This small molecule binds to this protein.
Small molecule (SMILES): CC(=O)N[C@@H]1[C@@H](O)[C@H](O)[C@@H](CO)O[C@H]1O

Sequence of chain 2.A:
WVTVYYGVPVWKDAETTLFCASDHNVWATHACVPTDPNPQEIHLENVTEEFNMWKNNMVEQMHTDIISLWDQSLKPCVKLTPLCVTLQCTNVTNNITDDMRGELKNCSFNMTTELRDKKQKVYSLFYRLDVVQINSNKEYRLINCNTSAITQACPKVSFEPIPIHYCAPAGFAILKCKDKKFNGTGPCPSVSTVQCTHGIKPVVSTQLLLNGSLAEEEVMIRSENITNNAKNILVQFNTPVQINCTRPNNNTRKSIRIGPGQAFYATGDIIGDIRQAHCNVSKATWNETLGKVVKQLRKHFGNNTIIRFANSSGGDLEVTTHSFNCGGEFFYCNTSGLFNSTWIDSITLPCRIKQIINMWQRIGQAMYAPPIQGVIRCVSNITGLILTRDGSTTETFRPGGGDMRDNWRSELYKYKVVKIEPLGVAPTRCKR

Binding-site contacts:
Ligand atom O7 contacts residue ASN336 of chain 2.A at 3.5 Å (h-bond).
Ligand atom O5 contacts residue ASN336 of chain 2.A at 2.4 Å (h-bond).
Ligand atom N2 contacts residue ASN336 of chain 2.A at 2.8 Å (h-bond).
Ligand atom C4 contacts residue ASN336 of chain 2.A at 4.1 Å.
Ligand atom C8 contacts residue THR302 of chain 2.A at 3.6 Å.
Ligand atom O5 contacts residue THR418 of chain 2.A at 4.2 Å.
Ligand atom C8 contacts residue CYS301 of chain 2.A at 4.4 Å (hydrophobic).
Ligand atom C3 contacts residue ASN336 of chain 2.A at 3.6 Å.
Ligand atom O3 contacts residue HIS334 of chain 2.A at 4.2 Å.
Ligand atom C8 contacts residue ASN300 of chain 2.A at 3.3 Å.
Ligand atom C2 contacts residue HIS334 of chain 2.A at 3.9 Å.
Ligand atom C5 contacts residue ASN336 of chain 2.A at 3.6 Å.
Ligand atom C1 contacts residue THR418 of chain 2.A at 4.3 Å.
Ligand atom C8 contacts residue HIS334 of chain 2.A at 3.9 Å.
Ligand atom C8 contacts residue ASN336 of chain 2.A at 4.3 Å.
Ligand atom C7 contacts residue ASN336 of chain 2.A at 3.3 Å.
Ligand atom C1 contacts residue ASN336 of chain 2.A at 1.4 Å.
Ligand atom O7 contacts residue ASN300 of chain 2.A at 4.3 Å.
Ligand atom C2 contacts residue ASN336 of chain 2.A at 2.3 Å.
Ligand atom C7 contacts residue ASN300 of chain 2.A at 4.3 Å.
Ligand atom C3 contacts residue HIS334 of chain 2.A at 3.9 Å.
Ligand atom C1 contacts residue HIS334 of chain 2.A at 4.2 Å.
Ligand atom N2 contacts residue HIS334 of chain 2.A at 3.1 Å (h-bond).
Ligand atom C7 contacts residue HIS334 of chain 2.A at 4.0 Å.